The protein below binds the small molecule below.
Small molecule (SMILES): O=C1N[C@H](c2c(CNCCCCCCNCc3[nH]c4ccccc4c3[C@H]3NC(=O)c4ccc(O)cc43)[nH]c3ccccc23)c2cc(O)ccc21

Binding-site contacts:
Ligand atom C24 contacts residue GLU4 of chain 1.B at 3.7 Å.
Ligand atom C7 contacts residue GLU4 of chain 1.B at 3.5 Å.
Ligand atom C46 contacts residue LEU7 of chain 1.B at 3.6 Å (hydrophobic).
Ligand atom C48 contacts residue ASP55 of chain 1.B at 3.7 Å.
Ligand atom N49 contacts residue ASP55 of chain 1.B at 2.8 Å (salt-bridge).
Ligand atom C31 contacts residue GLU38 of chain 1.B at 3.3 Å.
Ligand atom C5 contacts residue MET2 of chain 1.B at 3.8 Å (hydrophobic).
Ligand atom C45 contacts residue LEU57 of chain 1.B at 3.6 Å (hydrophobic).
Ligand atom C43 contacts residue LYS6 of chain 1.B at 3.7 Å.
Ligand atom O10 contacts residue GLU4 of chain 1.B at 3.5 Å.
Ligand atom O50 contacts residue TYR72 of chain 1.B at 3.5 Å.
Ligand atom O50 contacts residue GLU38 of chain 1.B at 2.6 Å (salt-bridge).
Ligand atom N41 contacts residue ASP55 of chain 1.B at 2.9 Å (salt-bridge).
Ligand atom C46 contacts residue LEU57 of chain 1.B at 3.8 Å (hydrophobic).
Ligand atom C46 contacts residue VAL8 of chain 1.B at 3.5 Å (hydrophobic).
Ligand atom C45 contacts residue LEU7 of chain 1.B at 3.6 Å (hydrophobic).
Ligand atom C23 contacts residue GLU4 of chain 1.B at 3.6 Å.
Ligand atom C26 contacts residue ASP55 of chain 1.B at 3.4 Å.
Ligand atom C46 contacts residue LYS6 of chain 1.B at 3.7 Å.
Ligand atom C37 contacts residue THR75 of chain 1.B at 3.7 Å.
Ligand atom C44 contacts residue THR75 of chain 1.B at 3.8 Å.
Ligand atom C12 contacts residue GLU4 of chain 1.B at 3.6 Å.
Ligand atom C40 contacts residue ASP55 of chain 1.B at 3.6 Å.
Ligand atom O38 contacts residue THR75 of chain 1.B at 3.5 Å.
Ligand atom C20 contacts residue GLU4 of chain 1.B at 3.4 Å.
Ligand atom C45 contacts residue ASP55 of chain 1.B at 3.5 Å.
Ligand atom C45 contacts residue LYS6 of chain 1.B at 3.7 Å.
Ligand atom N21 contacts residue GLU4 of chain 1.B at 2.7 Å (salt-bridge).
Ligand atom C24 contacts residue ARG42 of chain 1.B at 3.8 Å.
Ligand atom C9 contacts residue MET2 of chain 1.B at 3.8 Å (hydrophobic).
Ligand atom C32 contacts residue GLU38 of chain 1.B at 3.3 Å.
Ligand atom C48 contacts residue SER40 of chain 1.B at 3.8 Å.
Ligand atom N8 contacts residue GLU4 of chain 1.B at 2.8 Å (salt-bridge).
Ligand atom C42 contacts residue LYS6 of chain 1.B at 3.7 Å.
Ligand atom C11 contacts residue GLU4 of chain 1.B at 3.7 Å.
Ligand atom C28 contacts residue ASP55 of chain 1.B at 3.7 Å.
Ligand atom C30 contacts residue GLN71 of chain 1.B at 3.8 Å.
Ligand atom C26 contacts residue ARG42 of chain 1.B at 3.8 Å.
Ligand atom C6 contacts residue MET2 of chain 1.B at 3.6 Å (hydrophobic).
Ligand atom C47 contacts residue VAL8 of chain 1.B at 3.7 Å (hydrophobic).

Sequence of chain 1.B:
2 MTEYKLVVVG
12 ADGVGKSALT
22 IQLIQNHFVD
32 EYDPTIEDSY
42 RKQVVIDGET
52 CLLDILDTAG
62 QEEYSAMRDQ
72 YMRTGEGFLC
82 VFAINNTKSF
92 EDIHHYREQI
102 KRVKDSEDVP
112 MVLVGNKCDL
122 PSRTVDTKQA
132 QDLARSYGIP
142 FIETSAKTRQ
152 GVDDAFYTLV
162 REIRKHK

Sequence of chain 1.C:
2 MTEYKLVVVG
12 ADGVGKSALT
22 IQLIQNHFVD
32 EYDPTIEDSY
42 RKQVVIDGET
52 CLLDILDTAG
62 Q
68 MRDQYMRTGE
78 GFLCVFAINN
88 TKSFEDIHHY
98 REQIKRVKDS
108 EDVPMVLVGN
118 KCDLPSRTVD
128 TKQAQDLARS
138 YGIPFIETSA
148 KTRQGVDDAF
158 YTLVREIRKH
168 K